Binding-site contacts:
Ligand atom CAD contacts residue ASN818 of chain 1.A at 4.2 Å.
Ligand atom CAS contacts residue ASN818 of chain 1.A at 3.8 Å.
Ligand atom CAD contacts residue ARG765 of chain 1.D at 3.1 Å.
Ligand atom CBF contacts residue Y011 of chain 1.FA at 4.3 Å.
Ligand atom CAD contacts residue ASP785 of chain 1.A at 4.0 Å.
Ligand atom CAI contacts residue PRO761 of chain 1.D at 3.2 Å (hydrophobic).
Ligand atom CAB contacts residue PHE768 of chain 1.D at 3.6 Å (hydrophobic).
Ligand atom CAQ contacts residue ARG765 of chain 1.D at 4.2 Å.
Ligand atom CAS contacts residue TRP819 of chain 1.A at 4.1 Å (hydrophobic).
Ligand atom CBH contacts residue ARG765 of chain 1.D at 4.3 Å.
Ligand atom CBG contacts residue Y011 of chain 1.FA at 4.1 Å.
Ligand atom CAE contacts residue TYR769 of chain 1.D at 4.0 Å (hydrophobic).
Ligand atom CAZ contacts residue PRO761 of chain 1.D at 4.2 Å (hydrophobic).
Ligand atom CAT contacts residue Y011 of chain 1.FA at 3.8 Å.
Ligand atom CBE contacts residue Y011 of chain 1.FA at 3.8 Å.
Ligand atom CAS contacts residue VAL822 of chain 1.A at 3.8 Å (hydrophobic).
Ligand atom CAT contacts residue ASN818 of chain 1.A at 4.0 Å.
Ligand atom CBG contacts residue LEU764 of chain 1.D at 4.2 Å (hydrophobic).
Ligand atom CAV contacts residue PRO761 of chain 1.D at 4.3 Å (hydrophobic).
Ligand atom CAB contacts residue LEU742 of chain 1.D at 4.0 Å (hydrophobic).
Ligand atom CAE contacts residue VAL822 of chain 1.A at 3.5 Å (hydrophobic).
Ligand atom CAU contacts residue VAL822 of chain 1.A at 4.0 Å (hydrophobic).
Ligand atom CAN contacts residue PHE768 of chain 1.D at 3.5 Å (hydrophobic).
Ligand atom OAF contacts residue HIS791 of chain 1.A at 2.7 Å (h-bond).
Ligand atom CAQ contacts residue LEU764 of chain 1.D at 2.7 Å (hydrophobic).
Ligand atom CAI contacts residue ARG765 of chain 1.D at 4.2 Å.
Ligand atom CAR contacts residue Y011 of chain 1.FA at 4.2 Å.
Ligand atom CAX contacts residue HIS791 of chain 1.A at 3.3 Å.
Ligand atom OAG contacts residue PRO761 of chain 1.D at 3.9 Å.
Ligand atom CAA contacts residue PHE768 of chain 1.D at 4.2 Å (hydrophobic).
Ligand atom CBA contacts residue Y011 of chain 1.J at 3.9 Å.
Ligand atom CAU contacts residue TRP819 of chain 1.A at 4.3 Å (hydrophobic).
Ligand atom CAC contacts residue LEU823 of chain 1.A at 3.7 Å (hydrophobic).
Ligand atom CAU contacts residue Y011 of chain 1.FA at 3.9 Å.
Ligand atom OAH contacts residue HIS791 of chain 1.A at 3.4 Å.
Ligand atom CAC contacts residue Y011 of chain 1.FA at 4.2 Å.
Ligand atom CAK contacts residue ARG765 of chain 1.D at 4.1 Å.
Ligand atom CBC contacts residue Y011 of chain 1.FA at 4.2 Å.
Ligand atom CAK contacts residue PRO761 of chain 1.D at 3.3 Å (hydrophobic).
Ligand atom CAP contacts residue LEU764 of chain 1.D at 3.4 Å (hydrophobic).

Sequence of chain 1.A:
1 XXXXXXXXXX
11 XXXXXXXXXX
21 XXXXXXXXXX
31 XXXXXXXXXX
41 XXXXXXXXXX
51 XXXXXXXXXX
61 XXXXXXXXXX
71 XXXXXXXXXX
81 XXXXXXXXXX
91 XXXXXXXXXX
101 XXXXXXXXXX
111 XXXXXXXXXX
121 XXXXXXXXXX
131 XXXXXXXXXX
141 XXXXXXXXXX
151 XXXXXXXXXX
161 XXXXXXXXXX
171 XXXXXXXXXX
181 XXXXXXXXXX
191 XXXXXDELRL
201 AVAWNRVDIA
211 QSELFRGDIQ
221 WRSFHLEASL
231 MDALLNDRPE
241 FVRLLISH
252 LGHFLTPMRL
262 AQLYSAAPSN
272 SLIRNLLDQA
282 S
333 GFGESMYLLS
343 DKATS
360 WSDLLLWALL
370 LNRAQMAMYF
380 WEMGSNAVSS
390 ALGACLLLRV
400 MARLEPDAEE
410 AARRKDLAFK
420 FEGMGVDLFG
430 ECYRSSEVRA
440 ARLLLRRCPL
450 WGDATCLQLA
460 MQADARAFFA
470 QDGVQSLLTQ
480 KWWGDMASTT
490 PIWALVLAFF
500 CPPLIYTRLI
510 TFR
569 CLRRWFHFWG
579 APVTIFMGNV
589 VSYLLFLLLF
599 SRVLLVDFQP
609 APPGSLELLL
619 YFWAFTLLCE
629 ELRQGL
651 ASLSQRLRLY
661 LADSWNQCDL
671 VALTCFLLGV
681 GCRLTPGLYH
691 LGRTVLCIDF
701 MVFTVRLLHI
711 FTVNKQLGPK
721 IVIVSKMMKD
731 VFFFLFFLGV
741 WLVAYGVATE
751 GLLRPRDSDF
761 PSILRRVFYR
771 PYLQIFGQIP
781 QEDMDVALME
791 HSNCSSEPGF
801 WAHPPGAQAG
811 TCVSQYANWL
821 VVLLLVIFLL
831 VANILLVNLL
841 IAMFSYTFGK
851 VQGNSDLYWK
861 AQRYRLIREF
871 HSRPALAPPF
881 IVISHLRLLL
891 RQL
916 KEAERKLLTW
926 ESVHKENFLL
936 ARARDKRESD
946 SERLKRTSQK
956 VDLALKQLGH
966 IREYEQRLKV

A small-molecule ligand and the protein it binds are described below.
Small molecule (SMILES): CC(C)CCC[C@@H](C)[C@H]1CC[C@H]2[C@@H]3CC=C4C[C@@H](OC(=O)CCC(=O)O)CC[C@]4(C)[C@H]3CC[C@]12C

Sequence of chain 1.D:
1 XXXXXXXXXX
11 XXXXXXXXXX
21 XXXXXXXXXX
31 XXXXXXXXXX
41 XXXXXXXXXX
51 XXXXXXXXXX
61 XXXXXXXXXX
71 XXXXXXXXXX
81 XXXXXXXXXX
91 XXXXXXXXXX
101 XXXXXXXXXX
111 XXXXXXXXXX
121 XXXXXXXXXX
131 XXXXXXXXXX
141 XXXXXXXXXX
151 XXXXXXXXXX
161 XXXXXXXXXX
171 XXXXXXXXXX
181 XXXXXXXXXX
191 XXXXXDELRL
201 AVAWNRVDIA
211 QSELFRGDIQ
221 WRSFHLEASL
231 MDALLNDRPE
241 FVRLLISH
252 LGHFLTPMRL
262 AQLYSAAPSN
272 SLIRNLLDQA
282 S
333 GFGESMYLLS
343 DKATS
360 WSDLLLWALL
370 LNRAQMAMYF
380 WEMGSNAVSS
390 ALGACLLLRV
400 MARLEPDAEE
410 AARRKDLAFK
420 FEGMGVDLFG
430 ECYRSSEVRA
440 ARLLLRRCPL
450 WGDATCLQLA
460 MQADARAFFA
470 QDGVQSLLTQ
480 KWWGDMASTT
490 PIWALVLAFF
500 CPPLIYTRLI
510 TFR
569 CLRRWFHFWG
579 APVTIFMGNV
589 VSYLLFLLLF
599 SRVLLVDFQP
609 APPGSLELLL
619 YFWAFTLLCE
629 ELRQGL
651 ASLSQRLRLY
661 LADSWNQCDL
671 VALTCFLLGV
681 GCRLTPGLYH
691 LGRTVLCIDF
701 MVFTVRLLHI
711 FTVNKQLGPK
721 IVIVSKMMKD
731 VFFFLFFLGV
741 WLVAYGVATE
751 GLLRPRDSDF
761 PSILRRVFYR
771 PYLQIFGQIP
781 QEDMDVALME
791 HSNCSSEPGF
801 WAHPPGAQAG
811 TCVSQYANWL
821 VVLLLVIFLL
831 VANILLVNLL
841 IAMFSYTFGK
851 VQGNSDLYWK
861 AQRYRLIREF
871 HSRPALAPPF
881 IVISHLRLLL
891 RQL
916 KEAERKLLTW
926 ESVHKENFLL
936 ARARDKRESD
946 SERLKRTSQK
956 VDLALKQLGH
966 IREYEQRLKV